Sequence of chain 1.A:
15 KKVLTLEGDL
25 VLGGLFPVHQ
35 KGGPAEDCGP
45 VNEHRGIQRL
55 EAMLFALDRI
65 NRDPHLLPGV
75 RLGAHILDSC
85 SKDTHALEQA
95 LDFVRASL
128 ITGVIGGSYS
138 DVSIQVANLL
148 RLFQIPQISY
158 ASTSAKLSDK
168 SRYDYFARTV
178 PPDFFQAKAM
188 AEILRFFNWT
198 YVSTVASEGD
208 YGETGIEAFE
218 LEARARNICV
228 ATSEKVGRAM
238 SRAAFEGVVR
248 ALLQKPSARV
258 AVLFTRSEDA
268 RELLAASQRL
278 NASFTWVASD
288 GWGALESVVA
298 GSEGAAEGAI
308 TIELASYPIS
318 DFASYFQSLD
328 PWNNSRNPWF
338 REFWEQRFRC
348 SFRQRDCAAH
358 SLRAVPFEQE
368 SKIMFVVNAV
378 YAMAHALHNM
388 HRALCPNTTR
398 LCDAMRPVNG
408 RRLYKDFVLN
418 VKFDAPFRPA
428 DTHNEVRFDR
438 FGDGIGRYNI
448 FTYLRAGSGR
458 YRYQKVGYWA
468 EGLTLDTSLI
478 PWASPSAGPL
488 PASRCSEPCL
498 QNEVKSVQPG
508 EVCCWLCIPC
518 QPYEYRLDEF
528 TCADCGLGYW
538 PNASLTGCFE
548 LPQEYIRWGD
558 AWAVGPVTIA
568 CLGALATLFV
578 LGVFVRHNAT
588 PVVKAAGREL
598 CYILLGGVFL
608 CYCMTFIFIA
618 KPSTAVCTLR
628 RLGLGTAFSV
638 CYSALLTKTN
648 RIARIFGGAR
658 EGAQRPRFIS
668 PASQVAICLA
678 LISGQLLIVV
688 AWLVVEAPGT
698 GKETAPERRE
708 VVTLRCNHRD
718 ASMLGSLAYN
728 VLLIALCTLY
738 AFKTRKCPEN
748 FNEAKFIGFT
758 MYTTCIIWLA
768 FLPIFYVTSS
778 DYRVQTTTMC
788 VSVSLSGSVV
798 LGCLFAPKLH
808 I

This protein binds this small molecule.
Small molecule (SMILES): N[C@@]1(C(=O)O)CC[C@H]2[C@H](C(=O)O)[C@H]21

Binding-site contacts:
Ligand atom O3 contacts residue ARG49 of chain 1.A at 3.4 Å (salt-bridge).
Ligand atom O1 contacts residue SER159 of chain 1.A at 3.5 Å.
Ligand atom O3 contacts residue ARG53 of chain 1.A at 2.9 Å (salt-bridge).
Ligand atom C contacts residue ALA158 of chain 1.A at 3.4 Å (hydrophobic).
Ligand atom O contacts residue TYR208 of chain 1.A at 4.0 Å.
Ligand atom O contacts residue SER159 of chain 1.A at 3.5 Å.
Ligand atom C3 contacts residue LYS369 of chain 1.A at 3.7 Å.
Ligand atom C contacts residue SER137 of chain 1.A at 3.9 Å.
Ligand atom C2 contacts residue SER135 of chain 1.A at 3.5 Å.
Ligand atom O contacts residue TYR136 of chain 1.A at 3.4 Å.
Ligand atom C2 contacts residue ALA158 of chain 1.A at 3.7 Å (hydrophobic).
Ligand atom C3 contacts residue ASP287 of chain 1.A at 4.0 Å.
Ligand atom C5 contacts residue ARG49 of chain 1.A at 3.4 Å.
Ligand atom O2 contacts residue LYS369 of chain 1.A at 2.6 Å (salt-bridge).
Ligand atom C4 contacts residue ARG49 of chain 1.A at 3.4 Å.
Ligand atom O contacts residue ALA158 of chain 1.A at 4.0 Å.
Ligand atom O2 contacts residue ARG53 of chain 1.A at 2.4 Å (salt-bridge).
Ligand atom O2 contacts residue ARG49 of chain 1.A at 3.8 Å.
Ligand atom C contacts residue TYR208 of chain 1.A at 3.8 Å (hydrophobic).
Ligand atom O contacts residue THR160 of chain 1.A at 3.9 Å.
Ligand atom C contacts residue SER159 of chain 1.A at 3.8 Å.
Ligand atom C4 contacts residue ALA158 of chain 1.A at 3.6 Å (hydrophobic).
Ligand atom C6 contacts residue TYR136 of chain 1.A at 3.5 Å (hydrophobic).
Ligand atom C contacts residue SER135 of chain 1.A at 3.7 Å.
Ligand atom O3 contacts residue SER135 of chain 1.A at 3.7 Å.
Ligand atom C contacts residue THR160 of chain 1.A at 3.8 Å.
Ligand atom O2 contacts residue ALA158 of chain 1.A at 3.2 Å.
Ligand atom O contacts residue SER135 of chain 1.A at 3.2 Å (h-bond).
Ligand atom O contacts residue SER137 of chain 1.A at 3.1 Å (h-bond).
Ligand atom C3 contacts residue ARG49 of chain 1.A at 3.4 Å.
Ligand atom O1 contacts residue TYR208 of chain 1.A at 3.5 Å.
Ligand atom C4 contacts residue LYS369 of chain 1.A at 3.5 Å.
Ligand atom O3 contacts residue ALA158 of chain 1.A at 3.8 Å.
Ligand atom C4 contacts residue ARG53 of chain 1.A at 3.2 Å.
Ligand atom O1 contacts residue THR160 of chain 1.A at 2.8 Å (h-bond).
Ligand atom C7 contacts residue TYR208 of chain 1.A at 3.7 Å (hydrophobic).
Ligand atom N contacts residue ASP287 of chain 1.A at 3.5 Å.
Ligand atom N contacts residue TYR208 of chain 1.A at 3.1 Å.
Ligand atom N contacts residue GLY288 of chain 1.A at 3.8 Å.
Ligand atom O1 contacts residue ALA158 of chain 1.A at 2.8 Å (h-bond).